Binding-site contacts:
Ligand atom OE1 contacts residue THR150 of chain 1.B at 3.1 Å (h-bond).
Ligand atom OXT contacts residue ALA149 of chain 1.B at 4.1 Å.
Ligand atom O contacts residue TYR68 of chain 1.B at 3.8 Å.
Ligand atom OE2 contacts residue MET199 of chain 1.B at 4.1 Å.
Ligand atom CA contacts residue TYR68 of chain 1.B at 4.1 Å (hydrophobic).
Ligand atom C contacts residue TYR68 of chain 1.B at 3.6 Å (hydrophobic).
Ligand atom N contacts residue TYR68 of chain 1.B at 4.0 Å.
Ligand atom CD contacts residue GLU200 of chain 1.B at 4.0 Å.
Ligand atom OXT contacts residue LEU97 of chain 1.B at 3.7 Å.
Ligand atom OXT contacts residue ASP96 of chain 1.B at 3.3 Å (salt-bridge).
Ligand atom OXT contacts residue THR98 of chain 1.B at 2.9 Å (h-bond).
Ligand atom CG contacts residue TYR68 of chain 1.B at 4.2 Å (hydrophobic).
Ligand atom O contacts residue ALA149 of chain 1.B at 3.0 Å (h-bond).
Ligand atom OE2 contacts residue GLU200 of chain 1.B at 3.7 Å.
Ligand atom OXT contacts residue TYR68 of chain 1.B at 3.5 Å.
Ligand atom CG contacts residue GLU200 of chain 1.B at 3.6 Å.
Ligand atom OE2 contacts residue ILE145 of chain 1.B at 4.2 Å.
Ligand atom O contacts residue ARG103 of chain 1.B at 2.8 Å (salt-bridge).
Ligand atom CB contacts residue TYR68 of chain 1.B at 3.6 Å (hydrophobic).
Ligand atom C contacts residue THR98 of chain 1.B at 3.7 Å.
Ligand atom C contacts residue ASP96 of chain 1.B at 3.9 Å.
Ligand atom C contacts residue ARG103 of chain 1.B at 3.4 Å.
Ligand atom OE2 contacts residue THR150 of chain 1.B at 2.6 Å (h-bond).
Ligand atom C contacts residue ALA149 of chain 1.B at 3.6 Å (hydrophobic).
Ligand atom N contacts residue ASP96 of chain 1.B at 2.6 Å (salt-bridge).
Ligand atom CA contacts residue GLU200 of chain 1.B at 3.4 Å.
Ligand atom N contacts residue TYR226 of chain 1.B at 3.9 Å.
Ligand atom CA contacts residue ALA149 of chain 1.B at 3.8 Å (hydrophobic).
Ligand atom OXT contacts residue ARG103 of chain 1.B at 2.7 Å (salt-bridge).
Ligand atom CB contacts residue GLU200 of chain 1.B at 4.2 Å.
Ligand atom CA contacts residue THR98 of chain 1.B at 3.3 Å.
Ligand atom O contacts residue GLY148 of chain 1.B at 3.6 Å.
Ligand atom CA contacts residue ASP96 of chain 1.B at 3.7 Å.
Ligand atom CG contacts residue ILE145 of chain 1.B at 3.8 Å (hydrophobic).
Ligand atom CD contacts residue ILE145 of chain 1.B at 3.9 Å (hydrophobic).
Ligand atom CD contacts residue THR150 of chain 1.B at 3.2 Å.
Ligand atom OE1 contacts residue GLY148 of chain 1.B at 3.6 Å.
Ligand atom N contacts residue GLU200 of chain 1.B at 2.9 Å (salt-bridge).
Ligand atom N contacts residue THR98 of chain 1.B at 2.7 Å (h-bond).
Ligand atom OE1 contacts residue ALA149 of chain 1.B at 3.2 Å (h-bond).

Sequence of chain 1.B:
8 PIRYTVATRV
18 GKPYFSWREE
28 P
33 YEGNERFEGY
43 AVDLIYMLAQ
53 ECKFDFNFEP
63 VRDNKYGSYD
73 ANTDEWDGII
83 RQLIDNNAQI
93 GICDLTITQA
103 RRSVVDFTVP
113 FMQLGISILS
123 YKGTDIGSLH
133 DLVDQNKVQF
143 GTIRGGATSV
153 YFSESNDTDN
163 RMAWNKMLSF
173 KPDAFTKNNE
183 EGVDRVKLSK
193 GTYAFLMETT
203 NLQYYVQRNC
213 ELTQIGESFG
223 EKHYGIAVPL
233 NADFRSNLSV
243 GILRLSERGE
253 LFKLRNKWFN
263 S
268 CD

A protein and the small-molecule ligand that binds it are described below.
Small molecule (SMILES): N[C@@H](CCC(=O)O)C(=O)O